Binding-site contacts:
Ligand atom CAV contacts residue ALA239 of chain 1.A at 3.7 Å (hydrophobic).
Ligand atom CAH contacts residue HIS92 of chain 1.A at 3.4 Å.
Ligand atom CAX contacts residue ALA239 of chain 1.A at 3.5 Å (hydrophobic).
Ligand atom CAY contacts residue ARG72 of chain 1.A at 3.2 Å.
Ligand atom O01 contacts residue ILE390 of chain 1.A at 3.1 Å (h-bond).
Ligand atom OAL contacts residue TRP74 of chain 1.A at 3.5 Å.
Ligand atom OAS contacts residue ALA239 of chain 1.A at 3.8 Å.
Ligand atom CBB contacts residue TRP74 of chain 1.A at 3.8 Å (hydrophobic).
Ligand atom OBW contacts residue ASP89 of chain 1.A at 3.2 Å (salt-bridge).
Ligand atom C01 contacts residue HIS238 of chain 1.A at 3.5 Å.
Ligand atom CBK contacts residue ILE390 of chain 1.A at 3.0 Å (hydrophobic).
Ligand atom CAJ contacts residue HIS92 of chain 1.A at 3.8 Å.
Ligand atom OBQ contacts residue ILE390 of chain 1.A at 2.9 Å (h-bond).
Ligand atom CBC contacts residue ASN69 of chain 1.A at 3.7 Å.
Ligand atom OBW contacts residue HIS92 of chain 1.A at 3.0 Å.
Ligand atom CBD contacts residue TRP74 of chain 1.A at 3.5 Å (hydrophobic).
Ligand atom CAY contacts residue HIS92 of chain 1.A at 3.8 Å.
Ligand atom NAN contacts residue ARG72 of chain 1.A at 3.6 Å.
Ligand atom NAN contacts residue HIS92 of chain 1.A at 3.8 Å.
Ligand atom OAS contacts residue VAL235 of chain 1.A at 3.4 Å.
Ligand atom C01 contacts residue ASP242 of chain 1.A at 3.2 Å.
Ligand atom O03 contacts residue TRP74 of chain 1.A at 3.7 Å.
Ligand atom OBP contacts residue ILE390 of chain 1.A at 3.2 Å (h-bond).
Ligand atom CBC contacts residue ARG72 of chain 1.A at 3.6 Å.
Ligand atom CAG contacts residue HIS92 of chain 1.A at 3.6 Å.
Ligand atom CAF contacts residue LEU91 of chain 1.A at 3.7 Å (hydrophobic).
Ligand atom OAZ contacts residue ARG72 of chain 1.A at 2.8 Å (salt-bridge).
Ligand atom CAX contacts residue HEM1 of chain 1.C at 3.5 Å.
Ligand atom CBC contacts residue TRP74 of chain 1.A at 3.6 Å (hydrophobic).
Ligand atom CAV contacts residue VAL235 of chain 1.A at 3.7 Å (hydrophobic).
Ligand atom CAW contacts residue ILE390 of chain 1.A at 3.8 Å (hydrophobic).
Ligand atom CAI contacts residue HIS92 of chain 1.A at 3.5 Å.
Ligand atom O01 contacts residue PRO391 of chain 1.A at 3.7 Å.
Ligand atom CAV contacts residue HIS238 of chain 1.A at 3.8 Å.
Ligand atom CAA contacts residue LEU91 of chain 1.A at 3.7 Å (hydrophobic).
Ligand atom OAP contacts residue ALA239 of chain 1.A at 3.4 Å.
Ligand atom CBE contacts residue TRP74 of chain 1.A at 3.8 Å (hydrophobic).
Ligand atom CBA contacts residue ARG72 of chain 1.A at 3.8 Å.
Ligand atom OAZ contacts residue ASN69 of chain 1.A at 3.1 Å (h-bond).
Ligand atom OAZ contacts residue HIS92 of chain 1.A at 3.0 Å (h-bond).

Sequence of chain 1.A:
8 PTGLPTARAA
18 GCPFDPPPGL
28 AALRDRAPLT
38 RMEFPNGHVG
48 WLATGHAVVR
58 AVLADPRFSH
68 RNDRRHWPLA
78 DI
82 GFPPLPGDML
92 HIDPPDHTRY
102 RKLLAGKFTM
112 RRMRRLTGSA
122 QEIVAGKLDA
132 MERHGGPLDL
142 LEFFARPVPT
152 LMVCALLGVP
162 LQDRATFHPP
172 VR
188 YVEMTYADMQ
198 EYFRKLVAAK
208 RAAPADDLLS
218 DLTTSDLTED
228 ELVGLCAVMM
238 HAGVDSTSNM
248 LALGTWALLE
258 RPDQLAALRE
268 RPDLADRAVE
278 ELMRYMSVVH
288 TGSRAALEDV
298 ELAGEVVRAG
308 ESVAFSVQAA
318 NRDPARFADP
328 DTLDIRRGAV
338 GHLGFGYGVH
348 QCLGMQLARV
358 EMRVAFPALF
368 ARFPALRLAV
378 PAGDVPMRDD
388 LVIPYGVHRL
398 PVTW

This small molecule binds to this protein.
Small molecule (SMILES): COC(=O)[C@@H]1[C@H](O)[C@H](C)[C@H](O)[C@H](C)/C=C\C=C(/C)C(=O)Nc2c(C)c(OC(C)=O)c3c(c(OC)c(C)c(O)c3c2O)C(=O)/C(C)=C/[C@@](C)(O)C(O)[C@@H](C)[C@H]1O